Sequence of chain 1.A:
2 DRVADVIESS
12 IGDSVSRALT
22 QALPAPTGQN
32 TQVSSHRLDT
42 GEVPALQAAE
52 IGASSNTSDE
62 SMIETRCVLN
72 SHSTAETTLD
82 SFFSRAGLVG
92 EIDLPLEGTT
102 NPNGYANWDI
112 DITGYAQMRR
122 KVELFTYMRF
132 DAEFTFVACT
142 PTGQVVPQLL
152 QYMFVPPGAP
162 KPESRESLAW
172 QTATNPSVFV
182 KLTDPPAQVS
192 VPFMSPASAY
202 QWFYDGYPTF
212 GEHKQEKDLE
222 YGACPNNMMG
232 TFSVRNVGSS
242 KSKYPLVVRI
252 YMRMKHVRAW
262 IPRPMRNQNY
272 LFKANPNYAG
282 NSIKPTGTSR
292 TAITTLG

The small molecule below binds the protein below.
Small molecule (SMILES): Cc1cc(CCCCCCCOc2ccc(C3=NCCO3)cc2)on1

Binding-site contacts:
Ligand atom C4A contacts residue THR114 of chain 1.A at 3.6 Å.
Ligand atom C31 contacts residue PRO177 of chain 1.A at 3.9 Å (hydrophobic).
Ligand atom O1A contacts residue ASN228 of chain 1.A at 3.7 Å.
Ligand atom C31 contacts residue ILE24 of chain 1.C at 3.6 Å (hydrophobic).
Ligand atom N2 contacts residue PHE233 of chain 1.A at 3.8 Å.
Ligand atom C4B contacts residue TRP203 of chain 1.A at 3.6 Å (hydrophobic).
Ligand atom C5B contacts residue ILE113 of chain 1.A at 3.5 Å (hydrophobic).
Ligand atom O1B contacts residue TYR201 of chain 1.A at 3.4 Å.
Ligand atom C5B contacts residue ILE111 of chain 1.A at 4.0 Å (hydrophobic).
Ligand atom O1B contacts residue MET230 of chain 1.A at 4.0 Å.
Ligand atom C4C contacts residue PHE135 of chain 1.A at 3.7 Å (hydrophobic).
Ligand atom C4 contacts residue ILE24 of chain 1.C at 4.0 Å (hydrophobic).
Ligand atom C2A contacts residue TRP203 of chain 1.A at 3.6 Å (hydrophobic).
Ligand atom C4 contacts residue VAL190 of chain 1.A at 3.8 Å (hydrophobic).
Ligand atom C5 contacts residue PHE233 of chain 1.A at 3.9 Å (hydrophobic).
Ligand atom C3 contacts residue PHE155 of chain 1.A at 4.0 Å (hydrophobic).
Ligand atom C6C contacts residue TYR201 of chain 1.A at 4.0 Å (hydrophobic).
Ligand atom C6B contacts residue ILE113 of chain 1.A at 4.0 Å (hydrophobic).
Ligand atom N2 contacts residue PHE155 of chain 1.A at 3.6 Å.
Ligand atom N3A contacts residue ILE113 of chain 1.A at 3.7 Å.
Ligand atom C5C contacts residue PHE135 of chain 1.A at 3.5 Å (hydrophobic).
Ligand atom C31 contacts residue VAL179 of chain 1.A at 3.5 Å (hydrophobic).
Ligand atom C4C contacts residue VAL192 of chain 1.A at 3.5 Å (hydrophobic).
Ligand atom C5A contacts residue ASN228 of chain 1.A at 4.0 Å.
Ligand atom C2B contacts residue TRP203 of chain 1.A at 4.1 Å (hydrophobic).
Ligand atom C3B contacts residue TRP203 of chain 1.A at 3.2 Å (hydrophobic).
Ligand atom O1 contacts residue PHE155 of chain 1.A at 3.5 Å.
Ligand atom C5C contacts residue ILE111 of chain 1.A at 3.7 Å (hydrophobic).
Ligand atom C4B contacts residue ASN228 of chain 1.A at 4.0 Å.
Ligand atom C3B contacts residue ASN228 of chain 1.A at 4.0 Å.
Ligand atom N3A contacts residue ASP112 of chain 1.A at 2.8 Å (salt-bridge).
Ligand atom C5 contacts residue PHE155 of chain 1.A at 3.9 Å (hydrophobic).
Ligand atom C2C contacts residue VAL192 of chain 1.A at 3.7 Å (hydrophobic).
Ligand atom C4A contacts residue ASP112 of chain 1.A at 3.0 Å.
Ligand atom C7C contacts residue MET230 of chain 1.A at 4.0 Å (hydrophobic).
Ligand atom O1A contacts residue TRP203 of chain 1.A at 3.3 Å.
Ligand atom C3C contacts residue PHE135 of chain 1.A at 3.8 Å (hydrophobic).
Ligand atom C5B contacts residue ASP112 of chain 1.A at 3.9 Å.
Ligand atom O1 contacts residue PHE233 of chain 1.A at 3.1 Å.
Ligand atom C2B contacts residue TYR201 of chain 1.A at 3.4 Å (hydrophobic).

Sequence of chain 1.C:
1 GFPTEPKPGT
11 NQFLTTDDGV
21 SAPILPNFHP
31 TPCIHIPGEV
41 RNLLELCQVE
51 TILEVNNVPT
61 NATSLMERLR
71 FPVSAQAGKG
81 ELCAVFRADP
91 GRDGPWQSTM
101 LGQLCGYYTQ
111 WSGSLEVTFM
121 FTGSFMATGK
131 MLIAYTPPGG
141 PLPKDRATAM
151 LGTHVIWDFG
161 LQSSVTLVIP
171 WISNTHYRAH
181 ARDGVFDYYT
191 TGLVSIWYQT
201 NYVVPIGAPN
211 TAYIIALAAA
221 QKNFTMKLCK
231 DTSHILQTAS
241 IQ